The protein below binds the small molecule below.
Small molecule (SMILES): CC(=O)N[C@@H]1[C@@H](O)[C@H](O)[C@@H](CO)O[C@H]1O

Binding-site contacts:
Ligand atom O7 contacts residue ASN149 of chain 1.B at 2.8 Å (h-bond).
Ligand atom C8 contacts residue MET153 of chain 1.B at 4.4 Å (hydrophobic).
Ligand atom C2 contacts residue MET153 of chain 1.B at 3.8 Å (hydrophobic).
Ligand atom C1 contacts residue HIS146 of chain 1.B at 4.5 Å.
Ligand atom O5 contacts residue HIS146 of chain 1.B at 4.5 Å.
Ligand atom C1 contacts residue ASN149 of chain 1.B at 1.5 Å.
Ligand atom O5 contacts residue ASN149 of chain 1.B at 2.4 Å (h-bond).
Ligand atom O6 contacts residue ASN148 of chain 1.B at 4.0 Å.
Ligand atom C5 contacts residue HIS146 of chain 1.B at 3.9 Å.
Ligand atom C3 contacts residue ASN149 of chain 1.B at 3.8 Å.
Ligand atom C5 contacts residue ASN149 of chain 1.B at 3.7 Å.
Ligand atom N2 contacts residue ASN149 of chain 1.B at 2.9 Å (h-bond).
Ligand atom C3 contacts residue MET153 of chain 1.B at 3.4 Å (hydrophobic).
Ligand atom C7 contacts residue MET153 of chain 1.B at 4.2 Å (hydrophobic).
Ligand atom C7 contacts residue ASN149 of chain 1.B at 3.0 Å.
Ligand atom N2 contacts residue MET153 of chain 1.B at 3.1 Å.
Ligand atom O3 contacts residue MET153 of chain 1.B at 3.4 Å.
Ligand atom O6 contacts residue HIS146 of chain 1.B at 3.5 Å.
Ligand atom C8 contacts residue ASN149 of chain 1.B at 4.2 Å.
Ligand atom C4 contacts residue ASN149 of chain 1.B at 4.3 Å.
Ligand atom C6 contacts residue HIS146 of chain 1.B at 4.1 Å.
Ligand atom C2 contacts residue ASN149 of chain 1.B at 2.5 Å.

Sequence of chain 1.B:
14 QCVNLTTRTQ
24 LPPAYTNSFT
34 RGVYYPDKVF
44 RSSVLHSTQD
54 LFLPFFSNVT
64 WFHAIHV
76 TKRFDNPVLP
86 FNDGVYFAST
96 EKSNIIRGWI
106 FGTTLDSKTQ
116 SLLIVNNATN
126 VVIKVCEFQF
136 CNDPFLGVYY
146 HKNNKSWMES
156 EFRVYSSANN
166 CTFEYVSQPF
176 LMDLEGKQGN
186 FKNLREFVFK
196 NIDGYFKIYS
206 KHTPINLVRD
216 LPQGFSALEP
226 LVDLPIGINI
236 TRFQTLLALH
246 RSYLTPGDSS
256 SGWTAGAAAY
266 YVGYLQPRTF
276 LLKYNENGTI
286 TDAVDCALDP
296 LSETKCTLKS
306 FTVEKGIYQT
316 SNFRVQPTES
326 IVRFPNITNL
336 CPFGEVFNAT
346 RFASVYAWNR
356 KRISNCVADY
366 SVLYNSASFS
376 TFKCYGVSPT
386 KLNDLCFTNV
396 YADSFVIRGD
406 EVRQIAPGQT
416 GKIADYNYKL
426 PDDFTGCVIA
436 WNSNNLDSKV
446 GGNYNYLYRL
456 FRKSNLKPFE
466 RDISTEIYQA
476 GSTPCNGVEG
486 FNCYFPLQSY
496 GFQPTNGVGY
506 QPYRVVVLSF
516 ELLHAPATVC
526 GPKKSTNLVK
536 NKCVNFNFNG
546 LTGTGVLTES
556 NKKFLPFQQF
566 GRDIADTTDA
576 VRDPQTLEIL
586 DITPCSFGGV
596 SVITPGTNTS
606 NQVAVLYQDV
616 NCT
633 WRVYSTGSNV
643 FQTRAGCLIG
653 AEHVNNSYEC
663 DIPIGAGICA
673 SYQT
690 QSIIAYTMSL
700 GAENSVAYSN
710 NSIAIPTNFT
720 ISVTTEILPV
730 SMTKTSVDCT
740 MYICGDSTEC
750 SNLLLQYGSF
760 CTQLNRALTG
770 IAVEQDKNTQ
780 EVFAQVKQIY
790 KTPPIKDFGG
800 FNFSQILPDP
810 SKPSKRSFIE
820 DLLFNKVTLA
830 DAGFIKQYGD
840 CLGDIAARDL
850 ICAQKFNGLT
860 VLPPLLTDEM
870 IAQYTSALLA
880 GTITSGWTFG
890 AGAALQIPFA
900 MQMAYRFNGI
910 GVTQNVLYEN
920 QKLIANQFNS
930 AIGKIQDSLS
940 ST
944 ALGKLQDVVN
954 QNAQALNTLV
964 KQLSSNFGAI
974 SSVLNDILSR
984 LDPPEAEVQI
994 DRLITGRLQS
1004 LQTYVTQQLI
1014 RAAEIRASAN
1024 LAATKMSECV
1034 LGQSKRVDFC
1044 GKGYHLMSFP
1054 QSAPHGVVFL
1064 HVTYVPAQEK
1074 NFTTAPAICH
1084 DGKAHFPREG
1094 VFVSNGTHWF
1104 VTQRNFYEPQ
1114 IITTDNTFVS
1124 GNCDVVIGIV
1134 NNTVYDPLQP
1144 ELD